This small molecule binds to this protein.
Small molecule (SMILES): Nc1nccc2c1ncn2[C@@H]1O[C@H](CO)[C@@H](O)[C@H]1O

Sequence of chain 1.A:
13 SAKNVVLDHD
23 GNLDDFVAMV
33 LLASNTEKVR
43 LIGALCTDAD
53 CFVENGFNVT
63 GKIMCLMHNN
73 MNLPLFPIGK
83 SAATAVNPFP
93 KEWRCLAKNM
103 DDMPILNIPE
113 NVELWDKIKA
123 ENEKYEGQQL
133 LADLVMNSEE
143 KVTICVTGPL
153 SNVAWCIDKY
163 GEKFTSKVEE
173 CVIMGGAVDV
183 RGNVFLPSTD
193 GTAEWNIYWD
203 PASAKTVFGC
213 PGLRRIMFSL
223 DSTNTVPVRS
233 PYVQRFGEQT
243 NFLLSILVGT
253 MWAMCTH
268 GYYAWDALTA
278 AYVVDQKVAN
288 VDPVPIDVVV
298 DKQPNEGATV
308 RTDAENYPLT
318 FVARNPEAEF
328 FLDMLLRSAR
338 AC

Binding-site contacts:
Ligand atom C3' contacts residue CA1 of chain 1.C at 3.5 Å.
Ligand atom O3' contacts residue ASN198 of chain 1.A at 3.1 Å (h-bond).
Ligand atom O3' contacts residue ASP273 of chain 1.A at 2.5 Å (salt-bridge).
Ligand atom C2' contacts residue ASP26 of chain 1.A at 3.3 Å.
Ligand atom C3' contacts residue ASP26 of chain 1.A at 3.6 Å.
Ligand atom C1' contacts residue ASP52 of chain 1.A at 3.3 Å.
Ligand atom C8 contacts residue ASP52 of chain 1.A at 2.9 Å.
Ligand atom C6 contacts residue TRP95 of chain 1.A at 3.6 Å (hydrophobic).
Ligand atom C5' contacts residue GLU196 of chain 1.A at 3.2 Å.
Ligand atom N6 contacts residue TYR269 of chain 1.A at 3.5 Å (h-bond).
Ligand atom N1 contacts residue TRP95 of chain 1.A at 3.2 Å.
Ligand atom O2' contacts residue CA1 of chain 1.C at 2.5 Å.
Ligand atom C5' contacts residue MET176 of chain 1.A at 3.6 Å (hydrophobic).
Ligand atom C5 contacts residue TRP95 of chain 1.A at 3.7 Å (hydrophobic).
Ligand atom C3 contacts residue TRP95 of chain 1.A at 3.9 Å (hydrophobic).
Ligand atom O5' contacts residue GLU196 of chain 1.A at 2.5 Å (salt-bridge).
Ligand atom O2' contacts residue ASN24 of chain 1.A at 3.7 Å.
Ligand atom O2' contacts residue ASP26 of chain 1.A at 2.6 Å (salt-bridge).
Ligand atom C2 contacts residue ASN185 of chain 1.A at 3.7 Å.
Ligand atom N6 contacts residue TRP95 of chain 1.A at 3.3 Å.
Ligand atom O3' contacts residue MET176 of chain 1.A at 3.7 Å.
Ligand atom C3' contacts residue ASP273 of chain 1.A at 3.4 Å.
Ligand atom C2 contacts residue TRP95 of chain 1.A at 3.5 Å (hydrophobic).
Ligand atom O2' contacts residue ASP273 of chain 1.A at 3.1 Å (salt-bridge).
Ligand atom C5 contacts residue TRP272 of chain 1.A at 3.7 Å (hydrophobic).
Ligand atom C6 contacts residue TRP272 of chain 1.A at 3.8 Å (hydrophobic).
Ligand atom O3' contacts residue THR149 of chain 1.A at 2.8 Å (h-bond).
Ligand atom N7 contacts residue ASP52 of chain 1.A at 3.7 Å.
Ligand atom C2' contacts residue CA1 of chain 1.C at 3.4 Å.
Ligand atom C4 contacts residue TRP272 of chain 1.A at 3.8 Å (hydrophobic).
Ligand atom C4' contacts residue ASN198 of chain 1.A at 3.4 Å.
Ligand atom N7 contacts residue ASN24 of chain 1.A at 3.8 Å.
Ligand atom O3' contacts residue CA1 of chain 1.C at 2.6 Å.
Ligand atom O4' contacts residue PHE91 of chain 1.A at 3.8 Å.
Ligand atom O2' contacts residue ASP27 of chain 1.A at 3.3 Å (salt-bridge).
Ligand atom O5' contacts residue ASN185 of chain 1.A at 3.1 Å (h-bond).
Ligand atom N9 contacts residue ASP52 of chain 1.A at 3.2 Å (salt-bridge).
Ligand atom C8 contacts residue ASN24 of chain 1.A at 3.6 Å.
Ligand atom C4' contacts residue GLU196 of chain 1.A at 3.5 Å.
Ligand atom C3' contacts residue MET176 of chain 1.A at 3.8 Å (hydrophobic).